Sequence of chain 1.H:
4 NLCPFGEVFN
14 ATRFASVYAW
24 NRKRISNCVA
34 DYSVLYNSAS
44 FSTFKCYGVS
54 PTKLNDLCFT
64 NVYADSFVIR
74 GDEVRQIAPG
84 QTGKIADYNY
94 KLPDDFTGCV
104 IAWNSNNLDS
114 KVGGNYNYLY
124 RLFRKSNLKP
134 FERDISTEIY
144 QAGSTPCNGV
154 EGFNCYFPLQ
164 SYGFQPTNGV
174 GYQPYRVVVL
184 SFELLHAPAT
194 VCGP

This protein binds this small molecule.
Small molecule (SMILES): CC(=O)N[C@@H]1[C@@H](O)[C@H](O)[C@@H](CO)O[C@H]1O

Binding-site contacts:
Ligand atom C7 contacts residue GLY9 of chain 1.H at 4.1 Å.
Ligand atom O4 contacts residue VAL37 of chain 1.H at 3.9 Å.
Ligand atom C4 contacts residue ASN13 of chain 1.H at 4.2 Å.
Ligand atom C3 contacts residue ASN13 of chain 1.H at 3.8 Å.
Ligand atom C7 contacts residue PHE12 of chain 1.H at 3.3 Å (hydrophobic).
Ligand atom C8 contacts residue GLY9 of chain 1.H at 3.4 Å.
Ligand atom N2 contacts residue ASN13 of chain 1.H at 2.9 Å (h-bond).
Ligand atom C8 contacts residue PHE8 of chain 1.H at 3.3 Å (hydrophobic).
Ligand atom C7 contacts residue PHE8 of chain 1.H at 3.9 Å (hydrophobic).
Ligand atom C5 contacts residue SER41 of chain 1.H at 3.5 Å.
Ligand atom C6 contacts residue SER41 of chain 1.H at 3.7 Å.
Ligand atom C8 contacts residue PHE12 of chain 1.H at 3.9 Å (hydrophobic).
Ligand atom C3 contacts residue SER41 of chain 1.H at 4.3 Å.
Ligand atom C2 contacts residue PHE12 of chain 1.H at 4.4 Å (hydrophobic).
Ligand atom C5 contacts residue ASN13 of chain 1.H at 3.6 Å.
Ligand atom C7 contacts residue ASN13 of chain 1.H at 4.1 Å.
Ligand atom C2 contacts residue ASN13 of chain 1.H at 2.5 Å.
Ligand atom C7 contacts residue LEU38 of chain 1.H at 3.8 Å (hydrophobic).
Ligand atom C1 contacts residue PHE12 of chain 1.H at 4.3 Å (hydrophobic).
Ligand atom C2 contacts residue GLY9 of chain 1.H at 4.2 Å.
Ligand atom C8 contacts residue LEU38 of chain 1.H at 3.3 Å (hydrophobic).
Ligand atom O3 contacts residue VAL37 of chain 1.H at 4.0 Å.
Ligand atom O7 contacts residue LEU38 of chain 1.H at 3.5 Å.
Ligand atom N2 contacts residue PHE8 of chain 1.H at 3.9 Å.
Ligand atom C1 contacts residue ASN13 of chain 1.H at 1.4 Å.
Ligand atom O7 contacts residue PHE44 of chain 1.H at 3.8 Å.
Ligand atom O6 contacts residue SER41 of chain 1.H at 2.7 Å (h-bond).
Ligand atom N2 contacts residue PHE12 of chain 1.H at 3.2 Å.
Ligand atom O5 contacts residue ASN13 of chain 1.H at 2.4 Å (h-bond).
Ligand atom O4 contacts residue SER41 of chain 1.H at 2.8 Å (h-bond).
Ligand atom O7 contacts residue PHE12 of chain 1.H at 3.2 Å.
Ligand atom N2 contacts residue GLY9 of chain 1.H at 3.6 Å.
Ligand atom C4 contacts residue SER41 of chain 1.H at 3.7 Å.